Sequence of chain 43.A:
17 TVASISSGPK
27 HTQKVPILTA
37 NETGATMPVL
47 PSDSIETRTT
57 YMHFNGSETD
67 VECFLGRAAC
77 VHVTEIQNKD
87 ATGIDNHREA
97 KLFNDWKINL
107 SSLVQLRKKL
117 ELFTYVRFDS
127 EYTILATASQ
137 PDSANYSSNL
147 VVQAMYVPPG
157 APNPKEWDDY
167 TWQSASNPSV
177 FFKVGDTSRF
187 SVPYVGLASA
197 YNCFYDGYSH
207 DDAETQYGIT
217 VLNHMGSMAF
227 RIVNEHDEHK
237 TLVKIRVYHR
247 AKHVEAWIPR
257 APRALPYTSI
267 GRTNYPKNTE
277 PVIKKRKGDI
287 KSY

Sequence of chain 43.C:
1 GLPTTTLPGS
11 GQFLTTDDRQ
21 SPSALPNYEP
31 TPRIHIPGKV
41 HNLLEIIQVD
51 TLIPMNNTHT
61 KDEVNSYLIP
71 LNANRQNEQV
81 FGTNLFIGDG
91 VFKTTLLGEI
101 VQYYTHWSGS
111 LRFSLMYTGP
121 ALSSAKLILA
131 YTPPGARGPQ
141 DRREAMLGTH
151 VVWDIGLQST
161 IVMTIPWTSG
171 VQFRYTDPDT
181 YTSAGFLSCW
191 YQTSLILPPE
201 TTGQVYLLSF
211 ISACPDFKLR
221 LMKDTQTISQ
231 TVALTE

The protein below binds the small molecule below.
Small molecule (SMILES): Cc1cc(CCCCCOc2ccc(C3=NCCO3)cc2Cl)on1

Sequence of chain 44.C:
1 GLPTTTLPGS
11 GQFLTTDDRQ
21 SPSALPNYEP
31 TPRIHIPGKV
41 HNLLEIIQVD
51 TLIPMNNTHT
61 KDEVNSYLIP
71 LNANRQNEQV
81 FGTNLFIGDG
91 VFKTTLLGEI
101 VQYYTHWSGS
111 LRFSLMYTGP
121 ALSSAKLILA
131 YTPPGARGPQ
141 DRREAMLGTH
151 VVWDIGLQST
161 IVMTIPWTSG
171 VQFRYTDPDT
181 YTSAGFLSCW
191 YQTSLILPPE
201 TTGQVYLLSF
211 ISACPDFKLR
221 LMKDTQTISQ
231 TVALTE

Binding-site contacts:
Ligand atom C5 contacts residue LEU106 of chain 43.A at 3.7 Å (hydrophobic).
Ligand atom C4B contacts residue PHE186 of chain 43.A at 3.4 Å (hydrophobic).
Ligand atom N2 contacts residue ASN219 of chain 43.A at 3.6 Å.
Ligand atom C5C contacts residue VAL191 of chain 43.A at 3.9 Å (hydrophobic).
Ligand atom C2C contacts residue TYR197 of chain 43.A at 3.8 Å (hydrophobic).
Ligand atom C5A contacts residue PHE186 of chain 43.A at 3.4 Å (hydrophobic).
Ligand atom C6B contacts residue TYR128 of chain 43.A at 3.8 Å (hydrophobic).
Ligand atom C5A contacts residue MET224 of chain 43.A at 3.5 Å (hydrophobic).
Ligand atom C5C contacts residue TYR152 of chain 43.A at 3.9 Å (hydrophobic).
Ligand atom O1A contacts residue PHE186 of chain 43.A at 2.8 Å.
Ligand atom N3A contacts residue ALA24 of chain 43.C at 3.6 Å.
Ligand atom C5C contacts residue VAL188 of chain 43.A at 3.9 Å (hydrophobic).
Ligand atom C2B contacts residue VAL188 of chain 43.A at 3.7 Å (hydrophobic).
Ligand atom C2A contacts residue MET224 of chain 43.A at 3.4 Å (hydrophobic).
Ligand atom C4A contacts residue PRO174 of chain 43.A at 3.3 Å (hydrophobic).
Ligand atom C5A contacts residue ALA150 of chain 43.A at 3.9 Å (hydrophobic).
Ligand atom C2B contacts residue TYR152 of chain 43.A at 3.8 Å (hydrophobic).
Ligand atom N3A contacts residue PHE186 of chain 43.A at 3.9 Å.
Ligand atom C5B contacts residue PHE186 of chain 43.A at 3.5 Å (hydrophobic).
Ligand atom C4B contacts residue MET224 of chain 43.A at 3.8 Å (hydrophobic).
Ligand atom CL1 contacts residue TYR128 of chain 43.A at 3.3 Å.
Ligand atom N3A contacts residue PRO174 of chain 43.A at 3.7 Å.
Ligand atom C1C contacts residue TYR128 of chain 43.A at 3.7 Å (hydrophobic).
Ligand atom CL1 contacts residue ILE104 of chain 43.A at 3.5 Å.
Ligand atom O1B contacts residue ILE104 of chain 43.A at 3.8 Å.
Ligand atom C4B contacts residue TYR152 of chain 43.A at 3.8 Å (hydrophobic).
Ligand atom C2A contacts residue PHE186 of chain 43.A at 3.2 Å (hydrophobic).
Ligand atom C2C contacts residue TYR128 of chain 43.A at 3.8 Å (hydrophobic).
Ligand atom O1A contacts residue MET224 of chain 43.A at 2.8 Å.
Ligand atom C5A contacts residue VAL176 of chain 43.A at 3.2 Å (hydrophobic).
Ligand atom C3B contacts residue TYR152 of chain 43.A at 3.7 Å (hydrophobic).
Ligand atom C4C contacts residue VAL188 of chain 43.A at 3.9 Å (hydrophobic).
Ligand atom C4C contacts residue VAL191 of chain 43.A at 3.5 Å (hydrophobic).
Ligand atom C3C contacts residue TYR128 of chain 43.A at 3.4 Å (hydrophobic).
Ligand atom C1B contacts residue VAL188 of chain 43.A at 3.9 Å (hydrophobic).
Ligand atom C4 contacts residue LEU106 of chain 43.A at 3.6 Å (hydrophobic).
Ligand atom C5B contacts residue MET224 of chain 43.A at 3.5 Å (hydrophobic).
Ligand atom C31 contacts residue TYR197 of chain 43.A at 3.9 Å (hydrophobic).
Ligand atom C1C contacts residue LEU106 of chain 43.A at 3.5 Å (hydrophobic).
Ligand atom O1 contacts residue MET221 of chain 43.A at 3.2 Å (h-bond).